Sequence of chain 1.A:
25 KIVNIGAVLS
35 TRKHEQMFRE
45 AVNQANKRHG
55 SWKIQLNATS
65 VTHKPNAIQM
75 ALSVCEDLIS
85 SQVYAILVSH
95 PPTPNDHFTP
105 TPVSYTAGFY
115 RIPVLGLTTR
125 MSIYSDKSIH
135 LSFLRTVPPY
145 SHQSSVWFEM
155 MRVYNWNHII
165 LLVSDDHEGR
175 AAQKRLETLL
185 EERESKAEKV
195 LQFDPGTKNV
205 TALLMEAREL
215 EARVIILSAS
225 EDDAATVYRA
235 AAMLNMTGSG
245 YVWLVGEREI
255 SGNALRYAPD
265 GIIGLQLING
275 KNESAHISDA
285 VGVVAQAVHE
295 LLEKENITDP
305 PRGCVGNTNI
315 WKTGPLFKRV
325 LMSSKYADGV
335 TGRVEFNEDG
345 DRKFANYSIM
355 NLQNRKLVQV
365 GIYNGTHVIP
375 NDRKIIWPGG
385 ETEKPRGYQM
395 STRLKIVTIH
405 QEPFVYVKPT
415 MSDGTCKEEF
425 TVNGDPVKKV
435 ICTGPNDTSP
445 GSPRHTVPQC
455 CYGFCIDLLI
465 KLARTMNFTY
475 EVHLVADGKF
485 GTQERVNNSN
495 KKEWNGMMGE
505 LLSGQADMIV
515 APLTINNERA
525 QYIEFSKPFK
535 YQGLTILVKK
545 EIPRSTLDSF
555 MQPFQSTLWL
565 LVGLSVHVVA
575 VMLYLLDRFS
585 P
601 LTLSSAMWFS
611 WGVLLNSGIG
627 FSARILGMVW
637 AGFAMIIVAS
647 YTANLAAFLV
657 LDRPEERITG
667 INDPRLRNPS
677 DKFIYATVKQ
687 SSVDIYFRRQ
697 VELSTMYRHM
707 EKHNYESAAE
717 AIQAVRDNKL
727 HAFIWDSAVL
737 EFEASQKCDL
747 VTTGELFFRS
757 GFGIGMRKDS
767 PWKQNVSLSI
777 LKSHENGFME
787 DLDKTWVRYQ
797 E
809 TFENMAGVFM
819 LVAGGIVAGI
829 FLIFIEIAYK

The small molecule below binds the protein below.
Small molecule (SMILES): CC(=O)N[C@H]1[C@H](O[C@H]2[C@H](O)[C@@H](NC(C)=O)CO[C@@H]2CO)O[C@H](CO)[C@@H](O)[C@@H]1O

Binding-site contacts:
Ligand atom C5 contacts residue ASN239 of chain 1.A at 3.6 Å.
Ligand atom C2 contacts residue ASN239 of chain 1.A at 2.6 Å.
Ligand atom O7 contacts residue ASN239 of chain 1.A at 4.0 Å.
Ligand atom O7 contacts residue ARG212 of chain 1.A at 4.5 Å.
Ligand atom C4 contacts residue ASN239 of chain 1.A at 4.3 Å.
Ligand atom C8 contacts residue ASN239 of chain 1.A at 3.4 Å.
Ligand atom C3 contacts residue ASN239 of chain 1.A at 3.9 Å.
Ligand atom C7 contacts residue ASN239 of chain 1.A at 3.2 Å.
Ligand atom N2 contacts residue ASN239 of chain 1.A at 2.6 Å (h-bond).
Ligand atom C1 contacts residue ASN239 of chain 1.A at 1.4 Å.
Ligand atom O5 contacts residue ASN239 of chain 1.A at 2.3 Å (h-bond).
Ligand atom C8 contacts residue ARG212 of chain 1.A at 3.2 Å.
Ligand atom C7 contacts residue ARG212 of chain 1.A at 4.2 Å.